Sequence of chain 1.A:
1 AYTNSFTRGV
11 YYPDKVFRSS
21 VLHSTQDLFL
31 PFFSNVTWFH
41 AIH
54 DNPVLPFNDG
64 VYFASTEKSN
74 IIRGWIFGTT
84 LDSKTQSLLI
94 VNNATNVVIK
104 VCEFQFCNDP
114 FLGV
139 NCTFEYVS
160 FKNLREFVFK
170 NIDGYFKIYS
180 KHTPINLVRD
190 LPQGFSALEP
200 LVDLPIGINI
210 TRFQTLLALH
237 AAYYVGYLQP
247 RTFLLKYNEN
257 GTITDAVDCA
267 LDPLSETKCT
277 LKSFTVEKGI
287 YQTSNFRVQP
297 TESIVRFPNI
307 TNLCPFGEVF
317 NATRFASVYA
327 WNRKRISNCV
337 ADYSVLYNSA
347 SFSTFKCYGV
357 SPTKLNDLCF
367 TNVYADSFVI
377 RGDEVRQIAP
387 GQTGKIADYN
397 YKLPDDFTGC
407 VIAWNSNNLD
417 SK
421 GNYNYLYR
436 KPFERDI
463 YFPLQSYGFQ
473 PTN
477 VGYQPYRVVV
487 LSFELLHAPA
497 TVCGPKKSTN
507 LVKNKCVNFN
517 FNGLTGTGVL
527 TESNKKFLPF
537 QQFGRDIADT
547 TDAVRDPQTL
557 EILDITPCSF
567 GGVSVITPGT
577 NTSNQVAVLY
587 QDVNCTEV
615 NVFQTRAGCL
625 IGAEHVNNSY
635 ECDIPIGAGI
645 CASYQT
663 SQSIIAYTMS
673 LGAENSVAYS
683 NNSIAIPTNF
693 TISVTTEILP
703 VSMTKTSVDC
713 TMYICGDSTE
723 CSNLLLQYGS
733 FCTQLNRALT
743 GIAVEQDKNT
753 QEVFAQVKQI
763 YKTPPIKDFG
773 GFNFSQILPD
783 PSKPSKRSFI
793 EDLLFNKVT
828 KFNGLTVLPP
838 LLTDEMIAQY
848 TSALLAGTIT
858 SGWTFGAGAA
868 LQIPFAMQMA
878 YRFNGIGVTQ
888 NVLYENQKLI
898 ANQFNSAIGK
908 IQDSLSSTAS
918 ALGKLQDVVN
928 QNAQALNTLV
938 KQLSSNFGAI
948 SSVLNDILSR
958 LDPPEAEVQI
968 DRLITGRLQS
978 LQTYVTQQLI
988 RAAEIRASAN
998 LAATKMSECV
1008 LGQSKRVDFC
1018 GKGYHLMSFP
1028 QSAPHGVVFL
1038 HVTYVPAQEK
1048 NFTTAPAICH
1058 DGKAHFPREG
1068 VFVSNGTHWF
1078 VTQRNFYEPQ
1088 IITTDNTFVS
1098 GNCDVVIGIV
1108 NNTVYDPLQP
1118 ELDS

The protein below binds the small molecule below.
Small molecule (SMILES): CC(=O)N[C@@H]1[C@@H](O)[C@H](O)[C@@H](CO)O[C@H]1O

Binding-site contacts:
Ligand atom O5 contacts residue ASN577 of chain 1.A at 2.6 Å (h-bond).
Ligand atom C3 contacts residue ASN577 of chain 1.A at 4.1 Å.
Ligand atom N2 contacts residue ASN577 of chain 1.A at 2.9 Å (h-bond).
Ligand atom C6 contacts residue ASN577 of chain 1.A at 4.5 Å.
Ligand atom O6 contacts residue ASN577 of chain 1.A at 4.4 Å.
Ligand atom O7 contacts residue ASN577 of chain 1.A at 3.2 Å (h-bond).
Ligand atom C5 contacts residue ASN577 of chain 1.A at 4.0 Å.
Ligand atom C2 contacts residue ASN577 of chain 1.A at 2.7 Å.
Ligand atom C7 contacts residue ASN577 of chain 1.A at 3.2 Å.
Ligand atom C1 contacts residue ASN577 of chain 1.A at 1.7 Å.
Ligand atom C8 contacts residue ASN577 of chain 1.A at 4.2 Å.